Sequence of chain 1.A:
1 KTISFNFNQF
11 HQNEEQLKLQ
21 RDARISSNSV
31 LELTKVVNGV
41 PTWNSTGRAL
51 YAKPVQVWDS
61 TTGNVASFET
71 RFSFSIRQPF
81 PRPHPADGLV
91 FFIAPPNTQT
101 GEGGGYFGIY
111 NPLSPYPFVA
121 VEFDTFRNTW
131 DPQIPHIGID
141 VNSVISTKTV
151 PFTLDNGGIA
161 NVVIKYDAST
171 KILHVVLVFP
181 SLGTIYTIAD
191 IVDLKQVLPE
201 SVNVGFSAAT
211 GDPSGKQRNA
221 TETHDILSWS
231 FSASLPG

Binding-site contacts:
Ligand atom C8 contacts residue ASN44 of chain 1.A at 4.4 Å.
Ligand atom C8 contacts residue PRO213 of chain 1.A at 3.9 Å (hydrophobic).
Ligand atom C1 contacts residue ASN44 of chain 1.A at 1.4 Å.
Ligand atom O5 contacts residue ASN44 of chain 1.A at 2.4 Å (h-bond).
Ligand atom C8 contacts residue TRP43 of chain 1.A at 4.0 Å (hydrophobic).
Ligand atom N2 contacts residue ASN44 of chain 1.A at 2.9 Å (h-bond).
Ligand atom C3 contacts residue ASN44 of chain 1.A at 3.8 Å.
Ligand atom N2 contacts residue PRO213 of chain 1.A at 4.2 Å.
Ligand atom C4 contacts residue ASN44 of chain 1.A at 4.2 Å.
Ligand atom O7 contacts residue ASN44 of chain 1.A at 3.4 Å (h-bond).
Ligand atom C5 contacts residue ASN44 of chain 1.A at 3.7 Å.
Ligand atom O6 contacts residue ARG21 of chain 1.A at 4.3 Å.
Ligand atom C7 contacts residue PRO213 of chain 1.A at 4.3 Å (hydrophobic).
Ligand atom C7 contacts residue ASN44 of chain 1.A at 3.3 Å.
Ligand atom C2 contacts residue ASN44 of chain 1.A at 2.5 Å.

A protein and the small-molecule ligand that binds it are described below.
Small molecule (SMILES): CC(=O)N[C@@H]1[C@@H](O)[C@H](O)[C@@H](CO)O[C@H]1O